Binding-site contacts:
Ligand atom O3 contacts residue ASN154 of chain 3.E at 4.1 Å.
Ligand atom O7 contacts residue GLY150 of chain 3.E at 3.7 Å.
Ligand atom O7 contacts residue ASN154 of chain 3.E at 3.2 Å (h-bond).
Ligand atom C8 contacts residue ASN154 of chain 3.E at 2.4 Å.
Ligand atom O7 contacts residue MET151 of chain 3.E at 3.6 Å.
Ligand atom O5 contacts residue ASN154 of chain 3.E at 4.2 Å.
Ligand atom C7 contacts residue ASN154 of chain 3.E at 2.0 Å.
Ligand atom C8 contacts residue GLY150 of chain 3.E at 3.5 Å.
Ligand atom O5 contacts residue THR156 of chain 3.E at 3.2 Å (h-bond).
Ligand atom C1 contacts residue ASN154 of chain 3.E at 2.9 Å.
Ligand atom C2 contacts residue ASN154 of chain 3.E at 2.6 Å.
Ligand atom C3 contacts residue ASN154 of chain 3.E at 3.6 Å.
Ligand atom C7 contacts residue MET151 of chain 3.E at 4.3 Å (hydrophobic).
Ligand atom O6 contacts residue THR156 of chain 3.E at 3.5 Å (h-bond).
Ligand atom C5 contacts residue THR156 of chain 3.E at 3.8 Å.
Ligand atom C1 contacts residue THR156 of chain 3.E at 3.4 Å.
Ligand atom N2 contacts residue ASN154 of chain 3.E at 1.4 Å (h-bond).
Ligand atom C8 contacts residue VAL153 of chain 3.E at 4.3 Å (hydrophobic).
Ligand atom C7 contacts residue GLY150 of chain 3.E at 3.9 Å.
Ligand atom C6 contacts residue THR156 of chain 3.E at 4.4 Å.

A small-molecule ligand and the protein it binds are described below.
Small molecule (SMILES): CC(=O)N[C@H]1[C@H](O[C@H]2[C@H](O)[C@@H](NC(C)=O)CO[C@@H]2CO)O[C@H](CO)[C@@H](O)[C@@H]1O

Sequence of chain 3.E:
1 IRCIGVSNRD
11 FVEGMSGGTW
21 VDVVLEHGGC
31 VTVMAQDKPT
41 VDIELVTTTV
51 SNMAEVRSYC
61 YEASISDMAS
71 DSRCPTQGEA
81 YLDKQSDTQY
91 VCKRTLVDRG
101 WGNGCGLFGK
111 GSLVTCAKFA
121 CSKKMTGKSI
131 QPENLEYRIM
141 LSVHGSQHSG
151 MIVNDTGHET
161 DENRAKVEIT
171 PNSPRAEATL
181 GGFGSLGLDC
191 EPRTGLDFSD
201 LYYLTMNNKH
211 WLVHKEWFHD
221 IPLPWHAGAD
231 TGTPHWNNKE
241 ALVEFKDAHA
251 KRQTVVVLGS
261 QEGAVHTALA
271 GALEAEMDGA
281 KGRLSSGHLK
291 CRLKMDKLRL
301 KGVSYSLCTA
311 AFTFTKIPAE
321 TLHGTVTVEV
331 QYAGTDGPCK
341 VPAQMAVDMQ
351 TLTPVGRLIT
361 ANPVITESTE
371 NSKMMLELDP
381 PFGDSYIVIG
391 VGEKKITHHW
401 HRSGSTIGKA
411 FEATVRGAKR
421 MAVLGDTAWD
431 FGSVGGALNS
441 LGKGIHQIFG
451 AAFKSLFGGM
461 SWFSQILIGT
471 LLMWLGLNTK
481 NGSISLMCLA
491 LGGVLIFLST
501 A